A small-molecule ligand and the protein it binds are described below.
Small molecule (SMILES): O=c1ccn2c(n1)O[C@H]1[C@H](O)[C@@H](CO)O[C@H]12

Binding-site contacts:
Ligand atom O5' contacts residue PHE162 of chain 1.F at 3.6 Å.
Ligand atom C4 contacts residue TYR195 of chain 1.F at 4.0 Å (hydrophobic).
Ligand atom O3' contacts residue ARG48 of chain 1.A at 4.0 Å.
Ligand atom O4 contacts residue GLY96 of chain 1.F at 4.0 Å.
Ligand atom O3' contacts residue GLU198 of chain 1.F at 2.7 Å (salt-bridge).
Ligand atom O4 contacts residue GLN166 of chain 1.F at 2.9 Å (h-bond).
Ligand atom C4 contacts residue GLN166 of chain 1.F at 3.7 Å.
Ligand atom C5 contacts residue PHE162 of chain 1.F at 4.0 Å (hydrophobic).
Ligand atom C1' contacts residue PO41 of chain 1.N at 3.0 Å.
Ligand atom O3' contacts residue PO41 of chain 1.N at 2.4 Å (h-bond).
Ligand atom N3 contacts residue GLN166 of chain 1.F at 3.3 Å (h-bond).
Ligand atom C4' contacts residue PO41 of chain 1.N at 3.5 Å.
Ligand atom O4 contacts residue PHE162 of chain 1.F at 3.9 Å.
Ligand atom O4 contacts residue ARG168 of chain 1.F at 3.4 Å (salt-bridge).
Ligand atom O3' contacts residue ILE69 of chain 1.F at 3.7 Å.
Ligand atom C2 contacts residue GLU196 of chain 1.F at 3.5 Å.
Ligand atom C6 contacts residue THR94 of chain 1.F at 3.5 Å.
Ligand atom C1' contacts residue THR94 of chain 1.F at 3.2 Å.
Ligand atom N3 contacts residue TYR195 of chain 1.F at 3.7 Å.
Ligand atom C4' contacts residue ARG48 of chain 1.A at 3.8 Å.
Ligand atom C2' contacts residue GLU198 of chain 1.F at 3.6 Å.
Ligand atom C5' contacts residue PHE162 of chain 1.F at 3.8 Å (hydrophobic).
Ligand atom C5 contacts residue GLY96 of chain 1.F at 4.0 Å.
Ligand atom O4' contacts residue PO41 of chain 1.N at 3.3 Å (h-bond).
Ligand atom C5' contacts residue HIS8 of chain 1.A at 3.5 Å.
Ligand atom O2 contacts residue MET197 of chain 1.F at 3.2 Å.
Ligand atom C4 contacts residue PHE162 of chain 1.F at 3.8 Å (hydrophobic).
Ligand atom O5' contacts residue HIS8 of chain 1.A at 2.6 Å (h-bond).
Ligand atom C3' contacts residue PO41 of chain 1.N at 3.4 Å.
Ligand atom C2 contacts residue THR94 of chain 1.F at 3.9 Å.
Ligand atom N3 contacts residue GLU196 of chain 1.F at 3.7 Å.
Ligand atom C2' contacts residue MET197 of chain 1.F at 4.0 Å (hydrophobic).
Ligand atom C3' contacts residue GLU198 of chain 1.F at 3.3 Å.
Ligand atom O5' contacts residue PHE7 of chain 1.A at 4.0 Å.
Ligand atom O2 contacts residue GLU196 of chain 1.F at 3.7 Å.
Ligand atom N1 contacts residue THR94 of chain 1.F at 3.3 Å (h-bond).
Ligand atom C2' contacts residue PO41 of chain 1.N at 3.5 Å.
Ligand atom O4' contacts residue ARG48 of chain 1.A at 3.5 Å (salt-bridge).
Ligand atom C6 contacts residue THR95 of chain 1.F at 4.0 Å.
Ligand atom O4' contacts residue THR94 of chain 1.F at 3.2 Å (h-bond).

Sequence of chain 1.A:
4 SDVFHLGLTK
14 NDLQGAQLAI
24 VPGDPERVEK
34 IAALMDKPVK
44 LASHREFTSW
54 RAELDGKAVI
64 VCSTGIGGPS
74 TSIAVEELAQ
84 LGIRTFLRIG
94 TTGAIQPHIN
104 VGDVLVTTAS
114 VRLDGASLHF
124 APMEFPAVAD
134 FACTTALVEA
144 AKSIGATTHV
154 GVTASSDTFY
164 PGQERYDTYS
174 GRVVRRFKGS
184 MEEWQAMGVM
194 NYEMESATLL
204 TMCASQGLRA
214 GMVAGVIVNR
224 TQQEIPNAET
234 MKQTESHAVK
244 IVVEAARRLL

Sequence of chain 1.F:
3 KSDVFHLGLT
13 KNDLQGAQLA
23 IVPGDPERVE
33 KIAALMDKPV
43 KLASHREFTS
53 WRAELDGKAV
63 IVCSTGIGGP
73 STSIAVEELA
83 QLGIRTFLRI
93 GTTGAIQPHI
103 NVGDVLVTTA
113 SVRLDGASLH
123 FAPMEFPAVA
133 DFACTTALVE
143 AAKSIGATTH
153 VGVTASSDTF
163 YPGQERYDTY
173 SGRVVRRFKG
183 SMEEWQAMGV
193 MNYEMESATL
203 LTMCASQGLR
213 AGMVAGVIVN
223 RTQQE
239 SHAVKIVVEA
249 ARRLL